Sequence of chain 1.T:
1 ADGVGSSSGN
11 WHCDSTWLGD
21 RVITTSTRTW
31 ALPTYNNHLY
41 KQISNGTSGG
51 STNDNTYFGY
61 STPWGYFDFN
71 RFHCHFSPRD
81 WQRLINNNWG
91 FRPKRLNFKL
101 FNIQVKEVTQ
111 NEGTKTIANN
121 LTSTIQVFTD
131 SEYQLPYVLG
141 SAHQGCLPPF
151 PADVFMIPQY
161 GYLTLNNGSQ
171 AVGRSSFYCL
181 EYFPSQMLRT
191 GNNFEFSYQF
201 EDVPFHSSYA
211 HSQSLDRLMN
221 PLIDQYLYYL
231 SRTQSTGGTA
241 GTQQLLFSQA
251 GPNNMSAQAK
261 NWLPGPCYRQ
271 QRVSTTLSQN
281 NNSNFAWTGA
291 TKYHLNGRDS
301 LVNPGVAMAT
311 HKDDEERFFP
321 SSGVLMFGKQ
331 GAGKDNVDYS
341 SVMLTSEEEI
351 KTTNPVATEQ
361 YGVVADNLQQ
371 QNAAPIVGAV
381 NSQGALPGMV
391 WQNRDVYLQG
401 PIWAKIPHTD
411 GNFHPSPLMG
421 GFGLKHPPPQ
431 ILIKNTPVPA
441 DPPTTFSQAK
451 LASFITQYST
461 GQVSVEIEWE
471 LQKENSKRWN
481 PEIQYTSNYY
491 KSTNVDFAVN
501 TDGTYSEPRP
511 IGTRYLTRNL

Binding-site contacts:
Ligand atom C1' contacts residue VAL203 of chain 1.T at 4.1 Å (hydrophobic).
Ligand atom C6 contacts residue ARG92 of chain 1.T at 4.0 Å.
Ligand atom C5' contacts residue ASP202 of chain 1.T at 4.0 Å.
Ligand atom C2' contacts residue PRO204 of chain 1.T at 4.3 Å (hydrophobic).
Ligand atom O4' contacts residue PRO204 of chain 1.T at 3.6 Å (h-bond).
Ligand atom C5 contacts residue ARG92 of chain 1.T at 4.3 Å.
Ligand atom C4' contacts residue DA1 of chain 1.VC at 3.9 Å.
Ligand atom O5' contacts residue ASP202 of chain 1.T at 4.4 Å.
Ligand atom O4' contacts residue VAL203 of chain 1.T at 3.6 Å.
Ligand atom C2' contacts residue DA1 of chain 1.VC at 3.3 Å.
Ligand atom C4' contacts residue VAL203 of chain 1.T at 4.2 Å (hydrophobic).
Ligand atom C5 contacts residue PHE205 of chain 1.T at 4.2 Å (hydrophobic).
Ligand atom C2 contacts residue ARG92 of chain 1.T at 4.3 Å.
Ligand atom C6 contacts residue PHE205 of chain 1.T at 4.4 Å (hydrophobic).
Ligand atom C4 contacts residue ARG92 of chain 1.T at 4.4 Å.
Ligand atom O4' contacts residue ARG92 of chain 1.T at 4.2 Å.
Ligand atom C3' contacts residue DA1 of chain 1.VC at 2.6 Å.
Ligand atom C1' contacts residue ARG92 of chain 1.T at 4.4 Å.
Ligand atom O3' contacts residue DA1 of chain 1.VC at 1.6 Å.
Ligand atom N1 contacts residue ARG92 of chain 1.T at 4.0 Å.
Ligand atom C4' contacts residue PRO204 of chain 1.T at 3.6 Å (hydrophobic).
Ligand atom C5' contacts residue PRO204 of chain 1.T at 4.3 Å (hydrophobic).
Ligand atom C1' contacts residue PRO204 of chain 1.T at 3.7 Å (hydrophobic).

This small molecule binds to this protein.
Small molecule (SMILES): Nc1ccn([C@H]2C[C@H](O)[C@@H](COP(=O)(O)O)O2)c(=O)n1